Binding-site contacts:
Ligand atom N2 contacts residue THR1100 of chain 1.B at 2.7 Å (h-bond).
Ligand atom C2 contacts residue THR1100 of chain 1.B at 3.6 Å.
Ligand atom C3 contacts residue ASN1098 of chain 1.B at 3.8 Å.
Ligand atom C3 contacts residue THR1100 of chain 1.B at 3.8 Å.
Ligand atom O6 contacts residue PHE1103 of chain 1.B at 4.2 Å.
Ligand atom C1 contacts residue THR1100 of chain 1.B at 4.0 Å.
Ligand atom O4 contacts residue HIS1101 of chain 1.B at 3.5 Å.
Ligand atom C2 contacts residue ASN1098 of chain 1.B at 2.5 Å.
Ligand atom O5 contacts residue HIS1101 of chain 1.B at 3.4 Å (h-bond).
Ligand atom C6 contacts residue HIS1101 of chain 1.B at 4.4 Å.
Ligand atom O3 contacts residue HIS1101 of chain 1.B at 4.0 Å.
Ligand atom C8 contacts residue ASN1098 of chain 1.B at 3.9 Å.
Ligand atom C4 contacts residue HIS1101 of chain 1.B at 3.8 Å.
Ligand atom N2 contacts residue ASN1098 of chain 1.B at 2.8 Å (h-bond).
Ligand atom O5 contacts residue ASN1098 of chain 1.B at 2.4 Å (h-bond).
Ligand atom C4 contacts residue ASN1098 of chain 1.B at 4.3 Å.
Ligand atom C7 contacts residue ASN1098 of chain 1.B at 3.8 Å.
Ligand atom C6 contacts residue PHE1103 of chain 1.B at 4.2 Å (hydrophobic).
Ligand atom C1 contacts residue HIS1101 of chain 1.B at 3.9 Å.
Ligand atom C1 contacts residue ASN1098 of chain 1.B at 1.4 Å.
Ligand atom C5 contacts residue HIS1101 of chain 1.B at 3.8 Å.
Ligand atom C5 contacts residue PHE1103 of chain 1.B at 4.2 Å (hydrophobic).
Ligand atom C2 contacts residue HIS1101 of chain 1.B at 4.3 Å.
Ligand atom O6 contacts residue HIS1101 of chain 1.B at 3.7 Å.
Ligand atom C7 contacts residue THR1100 of chain 1.B at 3.4 Å.
Ligand atom O3 contacts residue THR1100 of chain 1.B at 4.3 Å.
Ligand atom O7 contacts residue ASN1098 of chain 1.B at 4.3 Å.
Ligand atom C8 contacts residue THR1100 of chain 1.B at 3.3 Å.
Ligand atom C5 contacts residue ASN1098 of chain 1.B at 3.7 Å.
Ligand atom C3 contacts residue HIS1101 of chain 1.B at 3.5 Å.

Sequence of chain 1.B:
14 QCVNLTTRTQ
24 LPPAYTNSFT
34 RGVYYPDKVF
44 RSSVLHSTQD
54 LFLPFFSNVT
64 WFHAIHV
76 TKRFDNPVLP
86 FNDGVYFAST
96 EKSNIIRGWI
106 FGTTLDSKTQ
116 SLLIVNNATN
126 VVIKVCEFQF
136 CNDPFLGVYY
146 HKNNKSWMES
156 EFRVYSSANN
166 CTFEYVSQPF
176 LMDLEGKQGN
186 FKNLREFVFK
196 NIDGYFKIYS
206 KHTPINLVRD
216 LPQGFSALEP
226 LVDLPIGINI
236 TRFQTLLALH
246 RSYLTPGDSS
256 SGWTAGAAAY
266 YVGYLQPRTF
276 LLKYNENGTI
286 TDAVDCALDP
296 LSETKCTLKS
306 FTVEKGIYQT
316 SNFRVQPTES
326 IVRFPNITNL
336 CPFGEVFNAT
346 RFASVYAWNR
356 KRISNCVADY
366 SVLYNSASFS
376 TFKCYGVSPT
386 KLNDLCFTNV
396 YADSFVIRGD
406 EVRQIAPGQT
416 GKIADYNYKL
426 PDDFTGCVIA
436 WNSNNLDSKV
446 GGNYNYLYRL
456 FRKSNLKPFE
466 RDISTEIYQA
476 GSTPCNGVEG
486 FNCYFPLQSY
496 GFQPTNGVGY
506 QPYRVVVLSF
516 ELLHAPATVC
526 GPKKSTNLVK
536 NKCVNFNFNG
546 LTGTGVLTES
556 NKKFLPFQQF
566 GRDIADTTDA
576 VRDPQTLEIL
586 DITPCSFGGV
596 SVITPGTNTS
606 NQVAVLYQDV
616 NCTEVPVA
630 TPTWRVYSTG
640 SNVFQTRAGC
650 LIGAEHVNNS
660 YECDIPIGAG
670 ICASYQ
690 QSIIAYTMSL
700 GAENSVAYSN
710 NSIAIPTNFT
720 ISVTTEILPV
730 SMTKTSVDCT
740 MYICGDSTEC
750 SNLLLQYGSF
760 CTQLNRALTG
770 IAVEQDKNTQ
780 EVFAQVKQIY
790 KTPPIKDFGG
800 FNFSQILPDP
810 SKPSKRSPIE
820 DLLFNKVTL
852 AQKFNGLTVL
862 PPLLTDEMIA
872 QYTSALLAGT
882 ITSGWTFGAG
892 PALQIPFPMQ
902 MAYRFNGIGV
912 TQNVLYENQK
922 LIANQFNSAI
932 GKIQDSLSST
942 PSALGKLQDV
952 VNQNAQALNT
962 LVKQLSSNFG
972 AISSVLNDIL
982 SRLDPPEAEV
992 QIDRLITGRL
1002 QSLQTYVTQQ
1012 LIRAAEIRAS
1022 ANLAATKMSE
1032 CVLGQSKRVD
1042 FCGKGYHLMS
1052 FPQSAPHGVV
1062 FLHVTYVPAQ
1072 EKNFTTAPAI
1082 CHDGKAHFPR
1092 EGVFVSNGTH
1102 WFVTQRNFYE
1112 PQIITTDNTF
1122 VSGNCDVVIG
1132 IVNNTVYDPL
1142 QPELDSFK

The protein below binds the small molecule below.
Small molecule (SMILES): CC(=O)N[C@H]1[C@H](O[C@H]2[C@H](O)[C@@H](NC(C)=O)CO[C@@H]2CO)O[C@H](CO)[C@@H](O)[C@@H]1O